A protein and the small-molecule ligand that binds it are described below.
Small molecule (SMILES): COC(=O)c1ccccc1S(=O)(=O)NC(=O)Nc1nc(C)nc(OC)n1

Sequence of chain 4.A:
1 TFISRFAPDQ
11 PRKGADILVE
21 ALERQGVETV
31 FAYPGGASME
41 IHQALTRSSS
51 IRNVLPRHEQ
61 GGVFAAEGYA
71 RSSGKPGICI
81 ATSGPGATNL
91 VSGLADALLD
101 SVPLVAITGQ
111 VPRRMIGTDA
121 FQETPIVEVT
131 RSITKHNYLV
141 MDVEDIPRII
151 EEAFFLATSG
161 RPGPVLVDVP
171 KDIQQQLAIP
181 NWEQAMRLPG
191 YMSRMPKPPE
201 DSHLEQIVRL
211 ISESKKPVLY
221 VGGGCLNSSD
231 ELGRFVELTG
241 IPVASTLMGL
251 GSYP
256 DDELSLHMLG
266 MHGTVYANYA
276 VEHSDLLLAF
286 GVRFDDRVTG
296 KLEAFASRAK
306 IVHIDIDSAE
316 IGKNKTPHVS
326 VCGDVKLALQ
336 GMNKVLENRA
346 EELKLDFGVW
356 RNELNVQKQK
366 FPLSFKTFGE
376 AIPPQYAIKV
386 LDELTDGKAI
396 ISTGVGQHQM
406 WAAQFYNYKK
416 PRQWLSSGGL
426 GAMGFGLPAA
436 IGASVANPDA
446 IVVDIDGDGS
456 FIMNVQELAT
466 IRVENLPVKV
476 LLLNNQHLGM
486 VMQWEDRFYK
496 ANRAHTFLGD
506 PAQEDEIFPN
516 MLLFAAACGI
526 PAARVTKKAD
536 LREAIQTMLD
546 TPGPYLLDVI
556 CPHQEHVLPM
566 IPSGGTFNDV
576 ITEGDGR

Binding-site contacts:
Ligand atom O9 contacts residue ARG292 of chain 4.A at 2.5 Å (salt-bridge).
Ligand atom O12 contacts residue PHE121 of chain 1.A at 3.6 Å.
Ligand atom N1' contacts residue TRP489 of chain 4.A at 3.7 Å.
Ligand atom N10 contacts residue TRP489 of chain 4.A at 3.4 Å.
Ligand atom O9 contacts residue SER568 of chain 4.A at 3.3 Å (h-bond).
Ligand atom C3 contacts residue ARG292 of chain 4.A at 3.8 Å.
Ligand atom C13 contacts residue GLN122 of chain 1.A at 3.5 Å.
Ligand atom O9 contacts residue TRP489 of chain 4.A at 3.8 Å.
Ligand atom C3 contacts residue SER568 of chain 4.A at 3.3 Å.
Ligand atom C4' contacts residue TRP489 of chain 4.A at 3.5 Å (hydrophobic).
Ligand atom C4 contacts residue ARG292 of chain 4.A at 3.6 Å.
Ligand atom N5' contacts residue TRP489 of chain 4.A at 3.6 Å (h-bond).
Ligand atom C9 contacts residue TRP489 of chain 4.A at 3.6 Å (hydrophobic).
Ligand atom O7A contacts residue SER568 of chain 4.A at 2.5 Å (h-bond).
Ligand atom N5' contacts residue MET485 of chain 4.A at 3.8 Å.
Ligand atom C5 contacts residue ARG292 of chain 4.A at 3.7 Å.
Ligand atom C13 contacts residue ALA37 of chain 1.A at 3.4 Å (hydrophobic).
Ligand atom C2 contacts residue PRO112 of chain 1.A at 3.7 Å (hydrophobic).
Ligand atom C5 contacts residue ALA120 of chain 1.A at 3.7 Å (hydrophobic).
Ligand atom O7B contacts residue PRO112 of chain 1.A at 3.3 Å.
Ligand atom C6 contacts residue PHE121 of chain 1.A at 3.4 Å (hydrophobic).
Ligand atom C2' contacts residue TRP489 of chain 4.A at 3.3 Å (hydrophobic).
Ligand atom C5 contacts residue ASP291 of chain 4.A at 3.2 Å.
Ligand atom O7B contacts residue LYS171 of chain 1.A at 3.0 Å.
Ligand atom C6' contacts residue TRP489 of chain 4.A at 3.7 Å (hydrophobic).
Ligand atom C4' contacts residue ARG292 of chain 4.A at 3.5 Å.
Ligand atom O4' contacts residue PHE121 of chain 1.A at 3.6 Å.
Ligand atom C6 contacts residue VAL111 of chain 1.A at 3.6 Å (hydrophobic).
Ligand atom O4' contacts residue ARG292 of chain 4.A at 3.3 Å (salt-bridge).
Ligand atom C4 contacts residue ASP291 of chain 4.A at 3.7 Å.
Ligand atom N8 contacts residue LYS171 of chain 1.A at 3.1 Å (salt-bridge).
Ligand atom N1' contacts residue GLY36 of chain 1.A at 3.3 Å.
Ligand atom N3' contacts residue TRP489 of chain 4.A at 3.3 Å.
Ligand atom C5' contacts residue FAD1 of chain 4.E at 3.6 Å.
Ligand atom N10 contacts residue LYS171 of chain 1.A at 3.7 Å.
Ligand atom S7 contacts residue SER568 of chain 4.A at 3.7 Å.
Ligand atom C6' contacts residue GLY36 of chain 1.A at 3.8 Å.
Ligand atom O11 contacts residue VAL111 of chain 1.A at 3.6 Å.
Ligand atom N3' contacts residue ARG292 of chain 4.A at 2.9 Å (salt-bridge).
Ligand atom C9 contacts residue ARG292 of chain 4.A at 3.6 Å.

Sequence of chain 1.A:
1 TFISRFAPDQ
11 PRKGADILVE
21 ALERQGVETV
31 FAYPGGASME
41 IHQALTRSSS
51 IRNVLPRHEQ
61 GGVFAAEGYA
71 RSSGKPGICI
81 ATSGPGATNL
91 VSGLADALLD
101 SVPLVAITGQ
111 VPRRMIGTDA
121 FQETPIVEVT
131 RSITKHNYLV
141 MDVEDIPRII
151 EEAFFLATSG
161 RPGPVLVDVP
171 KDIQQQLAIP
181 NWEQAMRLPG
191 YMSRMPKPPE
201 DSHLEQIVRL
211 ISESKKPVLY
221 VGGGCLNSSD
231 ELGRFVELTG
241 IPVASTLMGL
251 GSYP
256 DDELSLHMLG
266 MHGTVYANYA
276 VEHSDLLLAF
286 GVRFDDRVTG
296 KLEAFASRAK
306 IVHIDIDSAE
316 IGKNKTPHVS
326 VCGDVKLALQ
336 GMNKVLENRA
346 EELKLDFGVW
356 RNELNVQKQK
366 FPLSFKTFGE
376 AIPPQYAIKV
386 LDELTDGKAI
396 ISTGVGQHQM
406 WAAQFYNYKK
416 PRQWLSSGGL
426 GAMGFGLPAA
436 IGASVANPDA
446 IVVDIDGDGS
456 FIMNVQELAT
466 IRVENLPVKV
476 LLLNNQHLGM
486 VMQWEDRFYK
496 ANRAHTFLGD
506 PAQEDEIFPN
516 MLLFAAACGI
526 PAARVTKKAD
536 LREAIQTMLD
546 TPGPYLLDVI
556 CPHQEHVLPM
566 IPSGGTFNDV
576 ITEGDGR